Sequence of chain 1.A:
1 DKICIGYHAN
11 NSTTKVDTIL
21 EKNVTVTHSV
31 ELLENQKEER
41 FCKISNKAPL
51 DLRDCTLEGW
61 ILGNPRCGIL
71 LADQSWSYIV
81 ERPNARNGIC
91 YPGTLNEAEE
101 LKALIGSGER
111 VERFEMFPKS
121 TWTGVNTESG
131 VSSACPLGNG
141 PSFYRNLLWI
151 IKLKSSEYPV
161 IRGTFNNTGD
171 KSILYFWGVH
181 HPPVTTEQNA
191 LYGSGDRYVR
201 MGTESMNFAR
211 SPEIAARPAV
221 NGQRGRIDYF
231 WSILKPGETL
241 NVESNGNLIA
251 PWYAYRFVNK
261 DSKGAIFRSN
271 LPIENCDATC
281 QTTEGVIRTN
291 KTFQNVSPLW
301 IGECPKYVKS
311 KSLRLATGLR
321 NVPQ

The small molecule below binds the protein below.
Small molecule (SMILES): CC(=O)N[C@@H]1[C@@H](O)[C@H](O)[C@@H](CO)O[C@H]1O

Binding-site contacts:
Ligand atom N2 contacts residue ASN11 of chain 1.A at 3.5 Å (h-bond).
Ligand atom C3 contacts residue ASN11 of chain 1.A at 3.8 Å.
Ligand atom O5 contacts residue ASN11 of chain 1.A at 2.4 Å (h-bond).
Ligand atom C4 contacts residue ASN11 of chain 1.A at 4.3 Å.
Ligand atom O3 contacts residue ASN11 of chain 1.A at 3.4 Å (h-bond).
Ligand atom C2 contacts residue ASN11 of chain 1.A at 2.6 Å.
Ligand atom C1 contacts residue ASN11 of chain 1.A at 1.5 Å.
Ligand atom C5 contacts residue ASN11 of chain 1.A at 3.7 Å.